Binding-site contacts:
Ligand atom C10 contacts residue TYR37 of chain 1.A at 3.9 Å (hydrophobic).
Ligand atom C2 contacts residue HIS35 of chain 1.B at 3.7 Å.
Ligand atom O1 contacts residue TYR101 of chain 1.A at 3.9 Å.
Ligand atom C6 contacts residue ASN39 of chain 1.A at 3.8 Å.
Ligand atom O3 contacts residue TYR108 of chain 1.B at 2.7 Å (h-bond).
Ligand atom O2 contacts residue PHE101 of chain 1.B at 3.4 Å.
Ligand atom C6 contacts residue TRP99 of chain 1.B at 3.9 Å (hydrophobic).
Ligand atom C5 contacts residue TRP99 of chain 1.B at 3.7 Å (hydrophobic).
Ligand atom C1 contacts residue TYR101 of chain 1.A at 3.5 Å (hydrophobic).
Ligand atom P1 contacts residue TRP99 of chain 1.B at 3.6 Å.
Ligand atom C8 contacts residue TYR108 of chain 1.B at 3.6 Å (hydrophobic).
Ligand atom O5 contacts residue TRP99 of chain 1.B at 3.9 Å.
Ligand atom C11 contacts residue GLY96 of chain 1.A at 3.7 Å.
Ligand atom O3 contacts residue TRP99 of chain 1.B at 3.6 Å.
Ligand atom C8 contacts residue GLY96 of chain 1.A at 3.8 Å.
Ligand atom C10 contacts residue GLY96 of chain 1.A at 3.5 Å.
Ligand atom C4 contacts residue TRP99 of chain 1.B at 3.7 Å (hydrophobic).
Ligand atom N2 contacts residue GLY96 of chain 1.A at 3.1 Å (h-bond).
Ligand atom C6 contacts residue TYR101 of chain 1.A at 3.9 Å (hydrophobic).
Ligand atom P1 contacts residue TYR108 of chain 1.B at 3.5 Å.
Ligand atom O4 contacts residue VAL37 of chain 1.B at 3.6 Å.
Ligand atom O7 contacts residue PHE99 of chain 1.A at 3.6 Å.
Ligand atom O4 contacts residue TRP99 of chain 1.B at 3.7 Å.
Ligand atom O1 contacts residue GLY96 of chain 1.A at 3.4 Å.
Ligand atom C2 contacts residue TRP99 of chain 1.B at 3.3 Å (hydrophobic).
Ligand atom O2 contacts residue TRP99 of chain 1.B at 2.8 Å (h-bond).
Ligand atom C3 contacts residue TRP99 of chain 1.B at 3.5 Å (hydrophobic).
Ligand atom C5 contacts residue VAL94 of chain 1.A at 3.6 Å (hydrophobic).
Ligand atom C1 contacts residue TRP99 of chain 1.B at 3.8 Å (hydrophobic).
Ligand atom O4 contacts residue TRP47 of chain 1.B at 3.8 Å.
Ligand atom C8 contacts residue TYR37 of chain 1.A at 3.8 Å (hydrophobic).
Ligand atom O5 contacts residue PHE103 of chain 1.A at 3.1 Å.
Ligand atom C9 contacts residue GLY96 of chain 1.A at 3.5 Å.
Ligand atom O3 contacts residue ASN39 of chain 1.A at 3.2 Å (h-bond).
Ligand atom C3 contacts residue TYR101 of chain 1.A at 3.9 Å (hydrophobic).
Ligand atom C12 contacts residue TYR31 of chain 1.A at 3.6 Å (hydrophobic).
Ligand atom O8 contacts residue TYR101 of chain 1.A at 2.9 Å (h-bond).
Ligand atom C2 contacts residue TYR101 of chain 1.A at 3.5 Å (hydrophobic).
Ligand atom N1 contacts residue TRP99 of chain 1.B at 3.8 Å.
Ligand atom C3 contacts residue HIS35 of chain 1.B at 3.5 Å.

A small-molecule ligand and the protein it binds are described below.
Small molecule (SMILES): O=C(O)CNC(=O)CCC[P](=O)(O)Oc1ccc([N+](=O)[O-])cc1

Sequence of chain 1.B:
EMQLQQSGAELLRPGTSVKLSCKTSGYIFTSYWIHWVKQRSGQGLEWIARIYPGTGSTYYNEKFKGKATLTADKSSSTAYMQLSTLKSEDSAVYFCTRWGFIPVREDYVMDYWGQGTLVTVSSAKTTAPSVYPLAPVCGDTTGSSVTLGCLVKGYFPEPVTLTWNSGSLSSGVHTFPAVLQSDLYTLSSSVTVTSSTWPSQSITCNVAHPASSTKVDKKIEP

Sequence of chain 1.A:
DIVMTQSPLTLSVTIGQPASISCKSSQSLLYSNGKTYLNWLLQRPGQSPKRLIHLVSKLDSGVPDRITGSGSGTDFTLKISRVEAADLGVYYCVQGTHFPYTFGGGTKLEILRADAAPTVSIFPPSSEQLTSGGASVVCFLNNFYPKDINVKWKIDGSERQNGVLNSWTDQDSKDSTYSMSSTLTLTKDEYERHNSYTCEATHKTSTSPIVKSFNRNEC